A protein and the small-molecule ligand that binds it are described below.
Small molecule (SMILES): Cl[C@@H](Cn1ncc2c(Nc3ccccc3)nc(SCCN3CCOCC3)nc21)c1ccccc1

Sequence of chain 1.A:
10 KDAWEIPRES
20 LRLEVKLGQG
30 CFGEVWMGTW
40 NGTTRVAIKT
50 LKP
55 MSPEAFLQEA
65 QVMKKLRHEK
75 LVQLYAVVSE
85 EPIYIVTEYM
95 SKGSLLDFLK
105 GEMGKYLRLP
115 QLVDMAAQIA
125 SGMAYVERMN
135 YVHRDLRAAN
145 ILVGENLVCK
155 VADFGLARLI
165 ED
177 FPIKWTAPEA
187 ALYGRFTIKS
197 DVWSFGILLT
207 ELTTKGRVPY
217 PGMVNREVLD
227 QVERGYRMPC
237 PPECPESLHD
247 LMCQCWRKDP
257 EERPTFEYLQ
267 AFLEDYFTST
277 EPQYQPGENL

Binding-site contacts:
Ligand atom NBH contacts residue LEU146 of chain 1.A at 3.7 Å.
Ligand atom OAX contacts residue LEU26 of chain 1.A at 3.8 Å.
Ligand atom CAL contacts residue GLU92 of chain 1.A at 3.3 Å.
Ligand atom CAH contacts residue THR91 of chain 1.A at 3.8 Å.
Ligand atom CAZ contacts residue THR91 of chain 1.A at 3.0 Å.
Ligand atom CBA contacts residue LEU26 of chain 1.A at 3.7 Å (hydrophobic).
Ligand atom NAW contacts residue THR91 of chain 1.A at 2.7 Å (h-bond).
Ligand atom NAT contacts residue MET94 of chain 1.A at 3.0 Å (h-bond).
Ligand atom CAF contacts residue TYR93 of chain 1.A at 3.7 Å (hydrophobic).
Ligand atom CBF contacts residue TYR93 of chain 1.A at 3.6 Å (hydrophobic).
Ligand atom CAJ contacts residue MET94 of chain 1.A at 3.2 Å (hydrophobic).
Ligand atom CBA contacts residue MET94 of chain 1.A at 3.7 Å (hydrophobic).
Ligand atom SAY contacts residue LYS48 of chain 1.A at 3.6 Å.
Ligand atom CLA contacts residue LEU26 of chain 1.A at 3.4 Å.
Ligand atom CAE contacts residue THR91 of chain 1.A at 3.6 Å.
Ligand atom C5 contacts residue ALA46 of chain 1.A at 3.5 Å (hydrophobic).
Ligand atom CAI contacts residue THR91 of chain 1.A at 3.1 Å.
Ligand atom CAF contacts residue SER95 of chain 1.A at 3.6 Å.
Ligand atom CAD contacts residue ASP157 of chain 1.A at 3.4 Å.
Ligand atom CAG contacts residue GLY97 of chain 1.A at 3.7 Å.
Ligand atom CAB contacts residue ILE89 of chain 1.A at 3.6 Å (hydrophobic).
Ligand atom CAF contacts residue GLY97 of chain 1.A at 3.6 Å.
Ligand atom C5 contacts residue LEU146 of chain 1.A at 3.5 Å (hydrophobic).
Ligand atom CAE contacts residue LYS48 of chain 1.A at 3.5 Å.
Ligand atom NAT contacts residue ALA46 of chain 1.A at 3.7 Å.
Ligand atom CAL contacts residue LEU146 of chain 1.A at 3.8 Å (hydrophobic).
Ligand atom CAM contacts residue LEU26 of chain 1.A at 3.0 Å (hydrophobic).
Ligand atom CAC contacts residue GLY97 of chain 1.A at 3.7 Å.
Ligand atom CAK contacts residue GLY97 of chain 1.A at 3.7 Å.
Ligand atom C4 contacts residue LEU146 of chain 1.A at 3.4 Å (hydrophobic).
Ligand atom CAJ contacts residue TYR93 of chain 1.A at 3.2 Å (hydrophobic).
Ligand atom CAB contacts residue LYS48 of chain 1.A at 3.7 Å.
Ligand atom N3 contacts residue LEU146 of chain 1.A at 3.8 Å.
Ligand atom CAH contacts residue ASP157 of chain 1.A at 3.5 Å.
Ligand atom CAE contacts residue ILE89 of chain 1.A at 3.4 Å (hydrophobic).
Ligand atom CBF contacts residue MET94 of chain 1.A at 3.5 Å (hydrophobic).
Ligand atom CAS contacts residue MET94 of chain 1.A at 3.5 Å (hydrophobic).
Ligand atom CAD contacts residue LYS48 of chain 1.A at 3.7 Å.
Ligand atom CAL contacts residue ALA46 of chain 1.A at 3.2 Å (hydrophobic).
Ligand atom CAJ contacts residue GLY97 of chain 1.A at 3.6 Å.